Sequence of chain 58.D:
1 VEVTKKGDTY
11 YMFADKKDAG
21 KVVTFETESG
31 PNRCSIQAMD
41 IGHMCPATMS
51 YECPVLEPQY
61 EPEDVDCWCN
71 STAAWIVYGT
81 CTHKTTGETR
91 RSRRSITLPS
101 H

The small molecule below binds the protein below.
Small molecule (SMILES): CC(=O)N[C@@H]1[C@@H](O)[C@H](O)[C@@H](CO)O[C@H]1O

Binding-site contacts:
Ligand atom C2 contacts residue ASN70 of chain 58.D at 2.5 Å.
Ligand atom N2 contacts residue ASN70 of chain 58.D at 2.9 Å (h-bond).
Ligand atom C4 contacts residue ASN70 of chain 58.D at 4.2 Å.
Ligand atom O7 contacts residue SER71 of chain 58.D at 3.8 Å.
Ligand atom O7 contacts residue ASN70 of chain 58.D at 3.3 Å (h-bond).
Ligand atom C5 contacts residue ASN70 of chain 58.D at 3.7 Å.
Ligand atom C5 contacts residue ARG33 of chain 58.D at 4.4 Å.
Ligand atom O5 contacts residue ASN70 of chain 58.D at 2.4 Å (h-bond).
Ligand atom C1 contacts residue PRO31 of chain 58.D at 4.2 Å (hydrophobic).
Ligand atom O6 contacts residue ARG33 of chain 58.D at 3.2 Å (salt-bridge).
Ligand atom C1 contacts residue ASN32 of chain 58.D at 4.5 Å.
Ligand atom C1 contacts residue ASN70 of chain 58.D at 1.4 Å.
Ligand atom C7 contacts residue PRO31 of chain 58.D at 3.1 Å (hydrophobic).
Ligand atom O7 contacts residue PRO31 of chain 58.D at 3.2 Å (h-bond).
Ligand atom O3 contacts residue PRO31 of chain 58.D at 3.4 Å (h-bond).
Ligand atom N2 contacts residue ASN32 of chain 58.D at 4.0 Å.
Ligand atom C3 contacts residue PRO31 of chain 58.D at 3.3 Å (hydrophobic).
Ligand atom C6 contacts residue ARG33 of chain 58.D at 3.3 Å.
Ligand atom C8 contacts residue ASN70 of chain 58.D at 3.9 Å.
Ligand atom C3 contacts residue ASN70 of chain 58.D at 3.8 Å.
Ligand atom C8 contacts residue PRO31 of chain 58.D at 4.4 Å (hydrophobic).
Ligand atom N2 contacts residue PRO31 of chain 58.D at 2.5 Å (h-bond).
Ligand atom C1 contacts residue ARG33 of chain 58.D at 4.3 Å.
Ligand atom C7 contacts residue ASN70 of chain 58.D at 3.1 Å.
Ligand atom C2 contacts residue PRO31 of chain 58.D at 3.4 Å (hydrophobic).
Ligand atom O7 contacts residue SER29 of chain 58.D at 4.4 Å.